A protein and the small-molecule ligand that binds it are described below.
Small molecule (SMILES): CCCCCCCCO[C@@H]1O[C@H](CO)[C@H](O)[C@H](O)[C@H]1O[C@@H]1O[C@@H](C)[C@@H](O)[C@@H](O)[C@@H]1O

Sequence of chain 1.A:
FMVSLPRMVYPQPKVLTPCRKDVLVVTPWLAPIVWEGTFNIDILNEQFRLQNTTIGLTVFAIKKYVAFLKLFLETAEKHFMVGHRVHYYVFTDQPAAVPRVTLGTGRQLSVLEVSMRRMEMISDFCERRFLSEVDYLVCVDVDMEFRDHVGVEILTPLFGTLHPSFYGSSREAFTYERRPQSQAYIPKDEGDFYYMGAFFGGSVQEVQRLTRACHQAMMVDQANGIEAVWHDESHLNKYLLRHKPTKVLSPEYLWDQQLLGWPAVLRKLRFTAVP

Binding-site contacts:
Ligand atom C5A contacts residue GLU242 of chain 1.A at 4.1 Å.
Ligand atom C5A contacts residue HIS172 of chain 1.A at 3.9 Å.
Ligand atom C5A contacts residue TRP239 of chain 1.A at 3.7 Å (hydrophobic).
Ligand atom C1 contacts residue MET205 of chain 1.A at 3.8 Å (hydrophobic).
Ligand atom C4A contacts residue HIS172 of chain 1.A at 3.9 Å.
Ligand atom C4A contacts residue TRP239 of chain 1.A at 3.7 Å (hydrophobic).
Ligand atom O4A contacts residue GLU242 of chain 1.A at 2.7 Å (salt-bridge).
Ligand atom C6A contacts residue THR184 of chain 1.A at 3.2 Å.
Ligand atom C3A contacts residue TRP239 of chain 1.A at 3.9 Å (hydrophobic).
Ligand atom C6B contacts residue LEU268 of chain 1.A at 3.9 Å (hydrophobic).
Ligand atom C2B contacts residue SER174 of chain 1.A at 3.7 Å.
Ligand atom C6A contacts residue TRP239 of chain 1.A at 3.4 Å (hydrophobic).
Ligand atom C4A contacts residue GLU242 of chain 1.A at 3.4 Å.
Ligand atom O6 contacts residue TRP239 of chain 1.A at 3.3 Å (h-bond).
Ligand atom O4 contacts residue ALA282 of chain 1.A at 4.1 Å.
Ligand atom O4A contacts residue HIS172 of chain 1.A at 2.9 Å.
Ligand atom C1A contacts residue HIS172 of chain 1.A at 3.8 Å.
Ligand atom O4A contacts residue MET205 of chain 1.A at 4.1 Å.
Ligand atom O6 contacts residue PHE175 of chain 1.A at 3.5 Å.
Ligand atom C6 contacts residue LEU268 of chain 1.A at 4.0 Å (hydrophobic).
Ligand atom C1B contacts residue HIS172 of chain 1.A at 4.1 Å.
Ligand atom O1 contacts residue HIS172 of chain 1.A at 3.4 Å (h-bond).
Ligand atom C6 contacts residue ASP265 of chain 1.A at 4.1 Å.
Ligand atom C1B contacts residue SER174 of chain 1.A at 3.4 Å.
Ligand atom O3A contacts residue MET205 of chain 1.A at 4.1 Å.
Ligand atom C2B contacts residue LEU268 of chain 1.A at 3.9 Å (hydrophobic).
Ligand atom C6A contacts residue TYR203 of chain 1.A at 3.8 Å (hydrophobic).
Ligand atom O5A contacts residue PHE175 of chain 1.A at 3.9 Å.
Ligand atom C6 contacts residue PRO173 of chain 1.A at 4.0 Å (hydrophobic).
Ligand atom C2A contacts residue HIS172 of chain 1.A at 3.9 Å.
Ligand atom C6A contacts residue GLU242 of chain 1.A at 3.6 Å.
Ligand atom O5A contacts residue HIS172 of chain 1.A at 3.1 Å.
Ligand atom O4 contacts residue ASP265 of chain 1.A at 2.7 Å (salt-bridge).
Ligand atom O5 contacts residue MET205 of chain 1.A at 3.1 Å.
Ligand atom C6A contacts residue PHE175 of chain 1.A at 4.0 Å (hydrophobic).
Ligand atom O1 contacts residue SER174 of chain 1.A at 3.7 Å.
Ligand atom C6A contacts residue HIS172 of chain 1.A at 4.1 Å.
Ligand atom C4 contacts residue LEU268 of chain 1.A at 4.1 Å (hydrophobic).
Ligand atom O6 contacts residue THR184 of chain 1.A at 2.7 Å (h-bond).
Ligand atom C4 contacts residue ASP265 of chain 1.A at 3.3 Å.